The protein below binds the small molecule below.
Small molecule (SMILES): CC(=O)N[C@@H]1[C@@H](O)[C@H](O)[C@@H](CO)O[C@H]1O

Sequence of chain 1.A:
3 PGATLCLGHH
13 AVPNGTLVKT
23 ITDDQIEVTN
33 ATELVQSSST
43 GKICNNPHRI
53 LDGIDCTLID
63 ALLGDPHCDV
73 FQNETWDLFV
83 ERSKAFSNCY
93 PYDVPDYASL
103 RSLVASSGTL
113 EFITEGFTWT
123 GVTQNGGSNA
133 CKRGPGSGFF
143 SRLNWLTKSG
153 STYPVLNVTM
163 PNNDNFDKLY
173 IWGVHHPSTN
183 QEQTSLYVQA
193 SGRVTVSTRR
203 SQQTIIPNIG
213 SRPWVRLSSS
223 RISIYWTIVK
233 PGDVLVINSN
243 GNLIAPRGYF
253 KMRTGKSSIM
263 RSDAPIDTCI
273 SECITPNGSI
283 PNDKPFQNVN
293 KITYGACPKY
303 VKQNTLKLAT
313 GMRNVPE

Binding-site contacts:
Ligand atom C1 contacts residue ASN32 of chain 1.A at 1.5 Å.
Ligand atom O5 contacts residue ALA33 of chain 1.A at 3.7 Å.
Ligand atom C5 contacts residue ALA33 of chain 1.A at 4.4 Å (hydrophobic).
Ligand atom O6 contacts residue ALA33 of chain 1.A at 2.9 Å (h-bond).
Ligand atom C3 contacts residue ASN32 of chain 1.A at 3.9 Å.
Ligand atom C5 contacts residue ASN32 of chain 1.A at 3.8 Å.
Ligand atom O7 contacts residue ASN32 of chain 1.A at 3.2 Å (h-bond).
Ligand atom C8 contacts residue ASN32 of chain 1.A at 4.3 Å.
Ligand atom O6 contacts residue THR34 of chain 1.A at 3.6 Å.
Ligand atom N2 contacts residue ASN32 of chain 1.A at 2.9 Å (h-bond).
Ligand atom C2 contacts residue ASN32 of chain 1.A at 2.6 Å.
Ligand atom O5 contacts residue ASN32 of chain 1.A at 2.5 Å (h-bond).
Ligand atom C7 contacts residue ASN32 of chain 1.A at 3.2 Å.
Ligand atom C4 contacts residue ASN32 of chain 1.A at 4.4 Å.
Ligand atom C6 contacts residue ALA33 of chain 1.A at 4.1 Å (hydrophobic).